The small molecule below binds the protein below.
Small molecule (SMILES): Nc1nc2c(ncn2[C@@H]2O[C@H](CO[P](=O)(O)C[P](=O)(O)OP(=O)(O)O)[C@@H](O)[C@H]2O)c(=O)[nH]1

Sequence of chain 80.B:
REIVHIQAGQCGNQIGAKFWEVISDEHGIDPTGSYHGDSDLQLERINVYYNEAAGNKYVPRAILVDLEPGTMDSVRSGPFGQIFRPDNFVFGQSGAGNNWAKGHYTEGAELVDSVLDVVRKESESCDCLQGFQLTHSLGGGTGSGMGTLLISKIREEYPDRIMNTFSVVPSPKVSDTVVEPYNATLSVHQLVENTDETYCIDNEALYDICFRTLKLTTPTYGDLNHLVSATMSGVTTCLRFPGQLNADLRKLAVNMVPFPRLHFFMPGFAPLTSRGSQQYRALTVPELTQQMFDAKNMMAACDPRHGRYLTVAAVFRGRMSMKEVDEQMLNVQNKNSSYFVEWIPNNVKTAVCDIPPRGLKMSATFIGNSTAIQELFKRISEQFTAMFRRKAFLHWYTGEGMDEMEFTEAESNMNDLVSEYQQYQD

Binding-site contacts:
Ligand atom O1B contacts residue GLY10 of chain 80.B at 3.7 Å.
Ligand atom N2 contacts residue ASN204 of chain 80.B at 2.6 Å (h-bond).
Ligand atom O3B contacts residue MG1 of chain 80.F at 3.8 Å.
Ligand atom O1A contacts residue GLN11 of chain 80.B at 3.1 Å.
Ligand atom O1G contacts residue ALA97 of chain 80.B at 3.0 Å (h-bond).
Ligand atom C2 contacts residue ASN204 of chain 80.B at 3.4 Å.
Ligand atom PB contacts residue MG1 of chain 80.F at 3.7 Å.
Ligand atom O2A contacts residue GLN11 of chain 80.B at 3.5 Å (h-bond).
Ligand atom O3' contacts residue GLU181 of chain 80.B at 3.3 Å (salt-bridge).
Ligand atom O2B contacts residue GLY10 of chain 80.B at 3.2 Å.
Ligand atom O2G contacts residue ASN99 of chain 80.B at 2.9 Å (h-bond).
Ligand atom O1B contacts residue MG1 of chain 80.F at 2.4 Å.
Ligand atom O2A contacts residue CYS12 of chain 80.B at 3.3 Å (h-bond).
Ligand atom N1 contacts residue TYR222 of chain 80.B at 3.2 Å.
Ligand atom O3B contacts residue GLY142 of chain 80.B at 3.5 Å (h-bond).
Ligand atom N3 contacts residue VAL169 of chain 80.B at 3.8 Å.
Ligand atom C6 contacts residue TYR222 of chain 80.B at 3.7 Å (hydrophobic).
Ligand atom O4' contacts residue SER138 of chain 80.B at 3.3 Å (h-bond).
Ligand atom N3 contacts residue ASN204 of chain 80.B at 3.0 Å (h-bond).
Ligand atom N1 contacts residue ASN226 of chain 80.B at 2.7 Å (h-bond).
Ligand atom N2 contacts residue ASN226 of chain 80.B at 2.9 Å (h-bond).
Ligand atom O6 contacts residue TYR222 of chain 80.B at 3.8 Å.
Ligand atom O1G contacts residue THR143 of chain 80.B at 3.4 Å.
Ligand atom O3B contacts residue THR143 of chain 80.B at 3.1 Å (h-bond).
Ligand atom PG contacts residue GLY142 of chain 80.B at 3.9 Å.
Ligand atom O6 contacts residue GLN15 of chain 80.B at 2.5 Å (h-bond).
Ligand atom O2B contacts residue GLY144 of chain 80.B at 2.7 Å (h-bond).
Ligand atom O1B contacts residue GLN11 of chain 80.B at 3.2 Å (h-bond).
Ligand atom C2 contacts residue ASN226 of chain 80.B at 3.6 Å.
Ligand atom PG contacts residue MG1 of chain 80.F at 3.5 Å.
Ligand atom PB contacts residue GLY10 of chain 80.B at 3.9 Å.
Ligand atom C2 contacts residue TYR222 of chain 80.B at 3.5 Å (hydrophobic).
Ligand atom C6 contacts residue GLN15 of chain 80.B at 3.6 Å.
Ligand atom O3G contacts residue MG1 of chain 80.F at 2.5 Å.
Ligand atom C4' contacts residue SER138 of chain 80.B at 3.2 Å.
Ligand atom O6 contacts residue ASN226 of chain 80.B at 3.1 Å (h-bond).
Ligand atom C6 contacts residue ASN226 of chain 80.B at 3.3 Å.
Ligand atom PB contacts residue THR143 of chain 80.B at 3.3 Å.
Ligand atom O2B contacts residue THR143 of chain 80.B at 2.7 Å (h-bond).
Ligand atom O2G contacts residue GLY142 of chain 80.B at 3.0 Å (h-bond).